The protein below binds the small molecule below.
Small molecule (SMILES): CCCS(=O)(=O)Nc1ccc(F)c(-n2cc(-c3cncnc3)c3nc(N(C)C4CCN(C(C)=O)CC4)ccc32)c1F

Sequence of chain 1.A:
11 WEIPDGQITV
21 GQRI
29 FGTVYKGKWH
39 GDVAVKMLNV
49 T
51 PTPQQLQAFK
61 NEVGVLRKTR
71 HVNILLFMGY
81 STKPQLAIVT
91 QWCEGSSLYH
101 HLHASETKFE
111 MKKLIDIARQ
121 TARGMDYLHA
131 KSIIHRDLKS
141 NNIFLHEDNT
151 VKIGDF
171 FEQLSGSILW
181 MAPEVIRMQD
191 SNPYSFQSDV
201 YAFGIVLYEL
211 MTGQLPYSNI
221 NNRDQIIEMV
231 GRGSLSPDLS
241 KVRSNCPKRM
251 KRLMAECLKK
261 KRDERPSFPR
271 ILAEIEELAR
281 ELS

Binding-site contacts:
Ligand atom C17 contacts residue ASP155 of chain 1.A at 3.1 Å.
Ligand atom C38 contacts residue THR90 of chain 1.A at 4.0 Å.
Ligand atom C40 contacts residue ILE88 of chain 1.A at 3.9 Å (hydrophobic).
Ligand atom F39 contacts residue ALA42 of chain 1.A at 3.5 Å.
Ligand atom F39 contacts residue THR90 of chain 1.A at 3.9 Å.
Ligand atom C09 contacts residue ASP155 of chain 1.A at 4.0 Å.
Ligand atom C09 contacts residue LEU75 of chain 1.A at 4.0 Å (hydrophobic).
Ligand atom C16 contacts residue ASP155 of chain 1.A at 3.7 Å.
Ligand atom C35 contacts residue CYS93 of chain 1.A at 2.9 Å (hydrophobic).
Ligand atom C33 contacts residue ALA42 of chain 1.A at 3.6 Å (hydrophobic).
Ligand atom C08 contacts residue ASP155 of chain 1.A at 4.0 Å.
Ligand atom C35 contacts residue TRP92 of chain 1.A at 3.4 Å (hydrophobic).
Ligand atom N36 contacts residue PHE144 of chain 1.A at 3.4 Å.
Ligand atom O06 contacts residue ILE88 of chain 1.A at 4.0 Å.
Ligand atom F10 contacts residue ASP155 of chain 1.A at 2.8 Å.
Ligand atom F39 contacts residue LYS44 of chain 1.A at 3.8 Å.
Ligand atom S04 contacts residue ASP155 of chain 1.A at 3.9 Å.
Ligand atom C41 contacts residue THR90 of chain 1.A at 4.0 Å.
Ligand atom C40 contacts residue THR90 of chain 1.A at 3.7 Å.
Ligand atom C35 contacts residue PHE144 of chain 1.A at 3.8 Å (hydrophobic).
Ligand atom N34 contacts residue CYS93 of chain 1.A at 3.2 Å (h-bond).
Ligand atom N36 contacts residue TRP92 of chain 1.A at 3.8 Å.
Ligand atom C03 contacts residue PHE156 of chain 1.A at 3.5 Å (hydrophobic).
Ligand atom O05 contacts residue ASP155 of chain 1.A at 3.9 Å.
Ligand atom S04 contacts residue PHE156 of chain 1.A at 4.0 Å.
Ligand atom N07 contacts residue ASP155 of chain 1.A at 3.2 Å (salt-bridge).
Ligand atom C01 contacts residue LEU75 of chain 1.A at 3.2 Å (hydrophobic).
Ligand atom O05 contacts residue PHE156 of chain 1.A at 2.8 Å (h-bond).
Ligand atom C01 contacts residue PHE77 of chain 1.A at 3.9 Å (hydrophobic).
Ligand atom N36 contacts residue CYS93 of chain 1.A at 3.8 Å.
Ligand atom C33 contacts residue CYS93 of chain 1.A at 3.8 Å (hydrophobic).
Ligand atom N34 contacts residue TRP92 of chain 1.A at 3.2 Å.
Ligand atom C13 contacts residue ALA42 of chain 1.A at 4.1 Å (hydrophobic).
Ligand atom C33 contacts residue GLN91 of chain 1.A at 4.0 Å.
Ligand atom F10 contacts residue GLY154 of chain 1.A at 3.9 Å.
Ligand atom C40 contacts residue LYS44 of chain 1.A at 3.9 Å.
Ligand atom C33 contacts residue TRP92 of chain 1.A at 4.0 Å (hydrophobic).
Ligand atom C18 contacts residue ASP155 of chain 1.A at 3.3 Å.
Ligand atom C37 contacts residue PHE144 of chain 1.A at 3.8 Å (hydrophobic).
Ligand atom C38 contacts residue LYS44 of chain 1.A at 4.0 Å.